Binding-site contacts:
Ligand atom N2 contacts residue ASN12 of chain 6.B at 3.8 Å.
Ligand atom C1 contacts residue ASN12 of chain 6.B at 2.2 Å.
Ligand atom C5 contacts residue ASN12 of chain 6.B at 4.1 Å.
Ligand atom O5 contacts residue ASN12 of chain 6.B at 2.7 Å (h-bond).
Ligand atom C2 contacts residue ASN12 of chain 6.B at 3.2 Å.
Ligand atom O7 contacts residue ASN12 of chain 6.B at 3.7 Å.
Ligand atom C7 contacts residue ASN12 of chain 6.B at 3.9 Å.

The protein below binds the small molecule below.
Small molecule (SMILES): CC(=O)N[C@H]1[C@H](O[C@H]2[C@H](O)[C@@H](NC(C)=O)CO[C@@H]2CO)O[C@H](CO)[C@@H](O)[C@@H]1O

Sequence of chain 6.B:
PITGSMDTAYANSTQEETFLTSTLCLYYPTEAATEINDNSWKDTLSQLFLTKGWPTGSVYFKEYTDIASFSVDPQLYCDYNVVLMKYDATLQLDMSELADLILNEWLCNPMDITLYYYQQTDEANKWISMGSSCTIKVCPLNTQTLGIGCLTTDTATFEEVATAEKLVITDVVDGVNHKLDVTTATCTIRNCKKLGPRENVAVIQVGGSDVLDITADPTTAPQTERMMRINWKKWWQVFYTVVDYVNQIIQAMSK